A protein and the small-molecule ligand that binds it are described below.
Small molecule (SMILES): C=C(NCc1c(COP(=O)(O)O)cnc(C)c1O)C(=O)O

Sequence of chain 1.B:
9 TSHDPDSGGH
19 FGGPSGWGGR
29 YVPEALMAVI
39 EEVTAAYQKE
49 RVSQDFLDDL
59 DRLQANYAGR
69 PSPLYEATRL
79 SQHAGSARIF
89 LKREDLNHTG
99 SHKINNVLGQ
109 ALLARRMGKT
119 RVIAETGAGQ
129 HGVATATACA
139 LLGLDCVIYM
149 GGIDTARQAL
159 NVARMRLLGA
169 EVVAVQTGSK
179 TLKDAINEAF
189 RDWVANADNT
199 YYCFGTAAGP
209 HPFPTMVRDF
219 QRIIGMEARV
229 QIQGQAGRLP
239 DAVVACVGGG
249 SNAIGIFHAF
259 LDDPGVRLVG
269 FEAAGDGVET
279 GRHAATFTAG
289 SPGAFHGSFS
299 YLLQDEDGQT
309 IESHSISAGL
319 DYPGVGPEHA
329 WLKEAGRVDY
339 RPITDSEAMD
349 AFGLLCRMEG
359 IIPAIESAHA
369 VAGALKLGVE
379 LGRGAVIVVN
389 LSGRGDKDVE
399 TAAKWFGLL

Binding-site contacts:
Ligand atom OP3 contacts residue SER249 of chain 1.B at 3.6 Å (h-bond).
Ligand atom N1 contacts residue SER390 of chain 1.B at 2.6 Å (h-bond).
Ligand atom P contacts residue SER249 of chain 1.B at 3.5 Å.
Ligand atom OP4 contacts residue LYS101 of chain 1.B at 3.5 Å (salt-bridge).
Ligand atom OP3 contacts residue GLY246 of chain 1.B at 2.8 Å (h-bond).
Ligand atom C contacts residue THR124 of chain 1.B at 3.3 Å.
Ligand atom OP2 contacts residue LYS101 of chain 1.B at 3.1 Å (salt-bridge).
Ligand atom OP3 contacts residue GLY248 of chain 1.B at 2.9 Å (h-bond).
Ligand atom O contacts residue HIS129 of chain 1.B at 3.1 Å (h-bond).
Ligand atom CB contacts residue LEU180 of chain 1.B at 3.7 Å (hydrophobic).
Ligand atom C contacts residue ALA126 of chain 1.B at 3.5 Å (hydrophobic).
Ligand atom OXT contacts residue THR124 of chain 1.B at 2.6 Å (h-bond).
Ligand atom OP2 contacts residue GLY248 of chain 1.B at 3.6 Å.
Ligand atom OP2 contacts residue THR204 of chain 1.B at 2.8 Å (h-bond).
Ligand atom N1 contacts residue GLU364 of chain 1.B at 3.4 Å.
Ligand atom OP1 contacts residue SER249 of chain 1.B at 3.1 Å (h-bond).
Ligand atom OXT contacts residue HIS129 of chain 1.B at 3.3 Å.
Ligand atom O3A contacts residue ALA126 of chain 1.B at 3.7 Å.
Ligand atom O contacts residue GLN128 of chain 1.B at 2.9 Å (h-bond).
Ligand atom OP2 contacts residue SER249 of chain 1.B at 2.8 Å (h-bond).
Ligand atom C4A contacts residue GLY317 of chain 1.B at 3.6 Å.
Ligand atom OP1 contacts residue ASN250 of chain 1.B at 3.0 Å (h-bond).
Ligand atom O contacts residue THR124 of chain 1.B at 3.2 Å (h-bond).
Ligand atom O contacts residue ALA126 of chain 1.B at 3.4 Å.
Ligand atom O contacts residue GLY127 of chain 1.B at 3.1 Å (h-bond).
Ligand atom OXT contacts residue GLY125 of chain 1.B at 3.0 Å (h-bond).
Ligand atom C6 contacts residue CYS244 of chain 1.B at 3.7 Å (hydrophobic).
Ligand atom C contacts residue HIS129 of chain 1.B at 3.7 Å.
Ligand atom OP3 contacts residue GLY247 of chain 1.B at 3.4 Å (h-bond).
Ligand atom C contacts residue GLY125 of chain 1.B at 3.6 Å.
Ligand atom C6 contacts residue SER390 of chain 1.B at 3.3 Å.
Ligand atom N contacts residue LYS101 of chain 1.B at 3.3 Å.
Ligand atom C2A contacts residue ALA362 of chain 1.B at 3.7 Å (hydrophobic).
Ligand atom OP1 contacts residue HIS100 of chain 1.B at 2.9 Å (h-bond).
Ligand atom C4A contacts residue LYS101 of chain 1.B at 3.5 Å.
Ligand atom C5A contacts residue GLY317 of chain 1.B at 3.7 Å.
Ligand atom C6 contacts residue GLU364 of chain 1.B at 3.5 Å.
Ligand atom C2A contacts residue GLY391 of chain 1.B at 3.7 Å.
Ligand atom O3A contacts residue GLN128 of chain 1.B at 3.5 Å.
Ligand atom C2 contacts residue SER390 of chain 1.B at 3.6 Å.